This protein binds this small molecule.
Small molecule (SMILES): O=C1[C@@H](O)[C@H](O)C(O)[C@H](O)[C@@H]1O

Sequence of chain 1.B:
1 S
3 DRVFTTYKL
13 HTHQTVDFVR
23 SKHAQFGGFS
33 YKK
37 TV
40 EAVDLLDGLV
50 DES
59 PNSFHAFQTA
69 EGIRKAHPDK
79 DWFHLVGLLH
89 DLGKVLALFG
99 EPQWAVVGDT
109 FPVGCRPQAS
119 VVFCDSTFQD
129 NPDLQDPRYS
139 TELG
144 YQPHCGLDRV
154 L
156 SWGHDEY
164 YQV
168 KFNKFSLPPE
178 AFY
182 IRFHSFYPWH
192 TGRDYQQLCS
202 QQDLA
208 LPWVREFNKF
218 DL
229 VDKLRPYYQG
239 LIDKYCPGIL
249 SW

Binding-site contacts:
Ligand atom C1 contacts residue HIS159 of chain 1.B at 3.5 Å.
Ligand atom C4 contacts residue GLY106 of chain 1.B at 3.8 Å.
Ligand atom O2 contacts residue VAL105 of chain 1.B at 3.5 Å.
Ligand atom O2 contacts residue SER52 of chain 1.B at 3.1 Å (h-bond).
Ligand atom C1 contacts residue ASP50 of chain 1.B at 3.9 Å.
Ligand atom O5 contacts residue ASP107 of chain 1.B at 2.7 Å (salt-bridge).
Ligand atom O6 contacts residue HIS185 of chain 1.B at 3.1 Å (h-bond).
Ligand atom O1 contacts residue ASP89 of chain 1.B at 3.0 Å (salt-bridge).
Ligand atom C6 contacts residue SER186 of chain 1.B at 3.0 Å.
Ligand atom C3 contacts residue SER52 of chain 1.B at 3.5 Å.
Ligand atom O5 contacts residue GLY106 of chain 1.B at 3.6 Å.
Ligand atom O2 contacts residue HIS159 of chain 1.B at 4.0 Å.
Ligand atom O3 contacts residue ASP50 of chain 1.B at 3.8 Å.
Ligand atom O6 contacts residue HIS159 of chain 1.B at 3.2 Å (h-bond).
Ligand atom O1 contacts residue FE1 of chain 1.H at 3.8 Å.
Ligand atom O1 contacts residue HIS159 of chain 1.B at 3.1 Å (h-bond).
Ligand atom O4 contacts residue ASP107 of chain 1.B at 2.9 Å (salt-bridge).
Ligand atom O3 contacts residue SER52 of chain 1.B at 2.4 Å (h-bond).
Ligand atom O4 contacts residue TYR9 of chain 1.B at 3.8 Å.
Ligand atom C5 contacts residue SER186 of chain 1.B at 3.9 Å.
Ligand atom O2 contacts residue LYS92 of chain 1.B at 3.8 Å.
Ligand atom C2 contacts residue LYS92 of chain 1.B at 3.5 Å.
Ligand atom C5 contacts residue ASP107 of chain 1.B at 3.7 Å.
Ligand atom O5 contacts residue SER186 of chain 1.B at 3.2 Å.
Ligand atom C6 contacts residue GLY106 of chain 1.B at 4.0 Å.
Ligand atom C6 contacts residue HIS159 of chain 1.B at 3.5 Å.
Ligand atom C6 contacts residue FE1 of chain 1.I at 3.0 Å.
Ligand atom C2 contacts residue ASP50 of chain 1.B at 2.9 Å.
Ligand atom C4 contacts residue ASP107 of chain 1.B at 3.6 Å.
Ligand atom C1 contacts residue FE1 of chain 1.I at 2.7 Å.
Ligand atom C3 contacts residue ASP50 of chain 1.B at 3.9 Å.
Ligand atom O6 contacts residue FE1 of chain 1.I at 2.3 Å.
Ligand atom O1 contacts residue FE1 of chain 1.I at 2.0 Å.
Ligand atom O2 contacts residue ASP50 of chain 1.B at 2.8 Å (salt-bridge).
Ligand atom O6 contacts residue SER186 of chain 1.B at 2.2 Å (h-bond).
Ligand atom C1 contacts residue LYS92 of chain 1.B at 3.5 Å.
Ligand atom C2 contacts residue SER52 of chain 1.B at 3.6 Å.
Ligand atom O1 contacts residue LYS92 of chain 1.B at 2.7 Å (salt-bridge).
Ligand atom O2 contacts residue GLY106 of chain 1.B at 2.8 Å (h-bond).
Ligand atom C4 contacts residue SER52 of chain 1.B at 4.0 Å.